Sequence of chain 2.E:
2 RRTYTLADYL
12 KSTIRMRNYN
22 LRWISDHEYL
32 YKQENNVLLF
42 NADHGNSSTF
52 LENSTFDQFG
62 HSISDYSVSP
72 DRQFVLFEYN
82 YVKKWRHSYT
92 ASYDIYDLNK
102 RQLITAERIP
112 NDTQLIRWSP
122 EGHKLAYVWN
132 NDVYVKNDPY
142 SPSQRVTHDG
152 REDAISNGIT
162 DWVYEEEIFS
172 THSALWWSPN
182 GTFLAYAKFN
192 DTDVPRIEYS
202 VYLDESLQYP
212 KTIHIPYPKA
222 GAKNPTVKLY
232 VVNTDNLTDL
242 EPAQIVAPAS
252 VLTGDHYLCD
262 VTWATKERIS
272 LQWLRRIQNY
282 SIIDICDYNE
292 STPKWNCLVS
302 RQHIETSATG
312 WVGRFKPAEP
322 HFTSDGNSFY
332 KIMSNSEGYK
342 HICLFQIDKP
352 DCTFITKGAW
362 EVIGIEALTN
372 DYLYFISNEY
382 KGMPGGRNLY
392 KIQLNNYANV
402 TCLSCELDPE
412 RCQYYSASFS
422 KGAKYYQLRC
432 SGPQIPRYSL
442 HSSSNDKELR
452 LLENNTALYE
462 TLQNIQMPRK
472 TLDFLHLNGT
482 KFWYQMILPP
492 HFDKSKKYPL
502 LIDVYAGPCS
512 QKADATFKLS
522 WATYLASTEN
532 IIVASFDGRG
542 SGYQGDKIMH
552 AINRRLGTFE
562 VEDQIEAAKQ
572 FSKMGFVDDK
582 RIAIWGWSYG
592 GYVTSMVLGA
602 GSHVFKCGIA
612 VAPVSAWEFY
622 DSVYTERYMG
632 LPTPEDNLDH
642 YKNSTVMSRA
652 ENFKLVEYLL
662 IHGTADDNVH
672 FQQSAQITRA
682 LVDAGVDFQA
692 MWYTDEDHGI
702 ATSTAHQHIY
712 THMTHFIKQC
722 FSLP

This small molecule binds to this protein.
Small molecule (SMILES): CC(=O)N[C@@H]1[C@@H](O)[C@H](O)[C@@H](CO)O[C@H]1O

Binding-site contacts:
Ligand atom C7 contacts residue GLU35 of chain 2.E at 4.3 Å.
Ligand atom C4 contacts residue ASN54 of chain 2.E at 4.2 Å.
Ligand atom C5 contacts residue ASN37 of chain 2.E at 4.2 Å.
Ligand atom C5 contacts residue ASN54 of chain 2.E at 3.7 Å.
Ligand atom C6 contacts residue ASN37 of chain 2.E at 3.9 Å.
Ligand atom C2 contacts residue ASN54 of chain 2.E at 2.4 Å.
Ligand atom C7 contacts residue ASN54 of chain 2.E at 3.2 Å.
Ligand atom O7 contacts residue GLU35 of chain 2.E at 3.2 Å (salt-bridge).
Ligand atom O7 contacts residue ASN54 of chain 2.E at 3.2 Å (h-bond).
Ligand atom C1 contacts residue ASN54 of chain 2.E at 1.4 Å.
Ligand atom O5 contacts residue ASN37 of chain 2.E at 3.2 Å (h-bond).
Ligand atom O7 contacts residue ASN36 of chain 2.E at 3.7 Å.
Ligand atom O6 contacts residue GLU35 of chain 2.E at 4.0 Å.
Ligand atom C8 contacts residue ASN54 of chain 2.E at 4.3 Å.
Ligand atom O5 contacts residue ASN54 of chain 2.E at 2.4 Å (h-bond).
Ligand atom C1 contacts residue ASN37 of chain 2.E at 4.1 Å.
Ligand atom C2 contacts residue GLU35 of chain 2.E at 4.2 Å.
Ligand atom O6 contacts residue ASN37 of chain 2.E at 4.3 Å.
Ligand atom C3 contacts residue ASN54 of chain 2.E at 3.8 Å.
Ligand atom N2 contacts residue ASN54 of chain 2.E at 2.8 Å (h-bond).
Ligand atom C4 contacts residue GLU35 of chain 2.E at 4.2 Å.
Ligand atom C1 contacts residue GLU35 of chain 2.E at 4.3 Å.